Binding-site contacts:
Ligand atom C8 contacts residue TRP393 of chain 1.A at 4.0 Å (hydrophobic).
Ligand atom C1 contacts residue TRP393 of chain 1.A at 4.0 Å (hydrophobic).
Ligand atom C9 contacts residue TRP433 of chain 1.A at 3.5 Å (hydrophobic).
Ligand atom N2 contacts residue ASP344 of chain 1.A at 2.9 Å (salt-bridge).
Ligand atom C6 contacts residue GLU466 of chain 1.A at 3.9 Å.
Ligand atom O4 contacts residue ARG193 of chain 1.A at 3.0 Å (salt-bridge).
Ligand atom O2 contacts residue GLU466 of chain 1.A at 2.6 Å (salt-bridge).
Ligand atom C6 contacts residue TRP433 of chain 1.A at 3.4 Å (hydrophobic).
Ligand atom C10 contacts residue TRP393 of chain 1.A at 3.8 Å (hydrophobic).
Ligand atom C2 contacts residue GLU345 of chain 1.A at 3.5 Å.
Ligand atom C2 contacts residue ASP344 of chain 1.A at 3.7 Å.
Ligand atom C8 contacts residue TRP464 of chain 1.A at 3.5 Å (hydrophobic).
Ligand atom O2 contacts residue ARG193 of chain 1.A at 3.7 Å.
Ligand atom C5 contacts residue TRP433 of chain 1.A at 3.5 Å (hydrophobic).
Ligand atom C4 contacts residue GLU466 of chain 1.A at 3.3 Å.
Ligand atom O1 contacts residue TRP464 of chain 1.A at 3.5 Å.
Ligand atom C9 contacts residue GLU345 of chain 1.A at 3.2 Å.
Ligand atom C8 contacts residue ASP344 of chain 1.A at 3.8 Å.
Ligand atom O2 contacts residue TRP464 of chain 1.A at 3.8 Å.
Ligand atom C8 contacts residue TYR418 of chain 1.A at 3.4 Å (hydrophobic).
Ligand atom C7 contacts residue TRP433 of chain 1.A at 3.7 Å (hydrophobic).
Ligand atom O1 contacts residue TYR418 of chain 1.A at 2.6 Å (h-bond).
Ligand atom O4 contacts residue TRP464 of chain 1.A at 3.4 Å.
Ligand atom C10 contacts residue ASP344 of chain 1.A at 3.7 Å.
Ligand atom C10 contacts residue TYR418 of chain 1.A at 3.4 Å (hydrophobic).
Ligand atom C6 contacts residue LEU431 of chain 1.A at 4.1 Å (hydrophobic).
Ligand atom N2 contacts residue TRP464 of chain 1.A at 4.1 Å.
Ligand atom N1 contacts residue TRP433 of chain 1.A at 3.8 Å.
Ligand atom C3 contacts residue TRP464 of chain 1.A at 4.0 Å (hydrophobic).
Ligand atom C4 contacts residue ARG193 of chain 1.A at 3.9 Å.
Ligand atom C10 contacts residue TRP464 of chain 1.A at 3.6 Å (hydrophobic).
Ligand atom C10 contacts residue TRP375 of chain 1.A at 3.5 Å (hydrophobic).
Ligand atom C3 contacts residue ARG193 of chain 1.A at 4.1 Å.
Ligand atom C1 contacts residue TRP433 of chain 1.A at 3.7 Å (hydrophobic).
Ligand atom O3 contacts residue GLU466 of chain 1.A at 3.0 Å (salt-bridge).
Ligand atom O1 contacts residue TRP433 of chain 1.A at 4.0 Å.
Ligand atom O1 contacts residue TRP393 of chain 1.A at 3.7 Å.
Ligand atom N1 contacts residue GLU345 of chain 1.A at 3.1 Å (salt-bridge).
Ligand atom O4 contacts residue HIS281 of chain 1.A at 4.0 Å.
Ligand atom C1 contacts residue GLU345 of chain 1.A at 3.2 Å.

The small molecule below binds the protein below.
Small molecule (SMILES): CC(=O)N[C@H]1CN2CC[C@H](O)[C@@H]2[C@@H](O)[C@@H]1O

Sequence of chain 1.A:
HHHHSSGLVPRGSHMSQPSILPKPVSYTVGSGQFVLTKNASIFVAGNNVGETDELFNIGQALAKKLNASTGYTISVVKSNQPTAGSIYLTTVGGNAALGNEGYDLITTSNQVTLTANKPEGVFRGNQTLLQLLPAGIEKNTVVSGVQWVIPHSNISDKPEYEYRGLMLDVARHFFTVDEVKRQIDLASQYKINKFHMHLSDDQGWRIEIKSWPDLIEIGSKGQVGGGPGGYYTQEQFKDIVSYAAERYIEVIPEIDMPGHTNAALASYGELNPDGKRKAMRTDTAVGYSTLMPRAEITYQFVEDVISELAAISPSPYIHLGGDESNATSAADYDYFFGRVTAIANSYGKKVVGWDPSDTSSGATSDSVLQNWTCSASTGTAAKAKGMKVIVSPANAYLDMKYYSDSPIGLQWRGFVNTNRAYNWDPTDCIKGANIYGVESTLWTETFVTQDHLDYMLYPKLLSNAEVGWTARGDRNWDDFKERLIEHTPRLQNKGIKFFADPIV